Sequence of chain 2.B:
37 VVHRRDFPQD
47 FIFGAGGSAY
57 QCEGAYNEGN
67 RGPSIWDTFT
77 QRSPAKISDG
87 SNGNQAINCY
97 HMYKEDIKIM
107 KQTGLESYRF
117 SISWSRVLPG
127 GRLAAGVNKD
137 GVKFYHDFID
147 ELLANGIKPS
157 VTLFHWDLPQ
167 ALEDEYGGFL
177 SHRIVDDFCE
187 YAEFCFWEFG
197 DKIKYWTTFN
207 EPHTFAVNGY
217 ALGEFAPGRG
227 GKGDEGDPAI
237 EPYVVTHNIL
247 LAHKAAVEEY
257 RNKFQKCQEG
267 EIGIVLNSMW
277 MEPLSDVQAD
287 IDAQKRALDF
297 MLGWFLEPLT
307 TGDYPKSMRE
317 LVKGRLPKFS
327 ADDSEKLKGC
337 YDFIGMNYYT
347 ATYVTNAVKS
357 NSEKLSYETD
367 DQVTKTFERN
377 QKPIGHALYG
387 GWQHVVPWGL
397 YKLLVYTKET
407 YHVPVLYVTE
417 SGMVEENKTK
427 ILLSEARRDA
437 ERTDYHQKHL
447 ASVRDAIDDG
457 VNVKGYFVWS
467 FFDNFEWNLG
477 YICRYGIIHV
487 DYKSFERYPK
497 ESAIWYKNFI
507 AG

Binding-site contacts:
Ligand atom N9 contacts residue TRP388 of chain 2.B at 3.2 Å.
Ligand atom C8 contacts residue TRP388 of chain 2.B at 3.2 Å (hydrophobic).
Ligand atom O35 contacts residue GLN57 of chain 2.B at 3.1 Å (h-bond).
Ligand atom O34 contacts residue TYR481 of chain 2.B at 3.1 Å (h-bond).
Ligand atom O35 contacts residue TRP465 of chain 2.B at 2.4 Å (h-bond).
Ligand atom C7 contacts residue TRP388 of chain 2.B at 3.6 Å (hydrophobic).
Ligand atom C29 contacts residue GLU416 of chain 2.B at 3.4 Å.
Ligand atom C33 contacts residue TYR345 of chain 2.B at 3.4 Å (hydrophobic).
Ligand atom C31 contacts residue TRP465 of chain 2.B at 3.5 Å (hydrophobic).
Ligand atom C33 contacts residue GLU472 of chain 2.B at 3.6 Å.
Ligand atom C2 contacts residue GLY386 of chain 2.B at 3.3 Å.
Ligand atom C29 contacts residue GLU207 of chain 2.B at 3.0 Å.
Ligand atom C32 contacts residue TRP465 of chain 2.B at 3.6 Å (hydrophobic).
Ligand atom O37 contacts residue GLU416 of chain 2.B at 2.6 Å (salt-bridge).
Ligand atom C4 contacts residue TRP388 of chain 2.B at 3.6 Å (hydrophobic).
Ligand atom C23 contacts residue TRP388 of chain 2.B at 3.0 Å (hydrophobic).
Ligand atom O22 contacts residue TRP388 of chain 2.B at 2.9 Å.
Ligand atom C23 contacts residue MET297 of chain 2.B at 3.4 Å (hydrophobic).
Ligand atom C33 contacts residue TRP465 of chain 2.B at 3.6 Å (hydrophobic).
Ligand atom C26 contacts residue PHE221 of chain 2.B at 2.9 Å (hydrophobic).
Ligand atom C19 contacts residue TRP388 of chain 2.B at 3.6 Å (hydrophobic).
Ligand atom O34 contacts residue GLU472 of chain 2.B at 3.4 Å (salt-bridge).
Ligand atom C31 contacts residue GLU472 of chain 2.B at 3.5 Å.
Ligand atom O27 contacts residue GLU207 of chain 2.B at 2.5 Å (salt-bridge).
Ligand atom C1 contacts residue GLY386 of chain 2.B at 2.9 Å.
Ligand atom C28 contacts residue GLU207 of chain 2.B at 3.2 Å.
Ligand atom C28 contacts residue GLU416 of chain 2.B at 3.6 Å.
Ligand atom O36 contacts residue HIS161 of chain 2.B at 2.8 Å (h-bond).
Ligand atom O37 contacts residue GLU207 of chain 2.B at 2.7 Å (salt-bridge).
Ligand atom C32 contacts residue TYR345 of chain 2.B at 3.1 Å (hydrophobic).
Ligand atom C10 contacts residue TRP388 of chain 2.B at 3.6 Å (hydrophobic).
Ligand atom O36 contacts residue GLN57 of chain 2.B at 3.6 Å (h-bond).
Ligand atom O35 contacts residue GLU472 of chain 2.B at 2.9 Å (salt-bridge).
Ligand atom C30 contacts residue GLU416 of chain 2.B at 3.3 Å.
Ligand atom C33 contacts residue TYR481 of chain 2.B at 3.5 Å (hydrophobic).
Ligand atom C32 contacts residue GLU416 of chain 2.B at 3.5 Å.
Ligand atom O36 contacts residue TRP473 of chain 2.B at 2.9 Å (h-bond).
Ligand atom O37 contacts residue ASN206 of chain 2.B at 3.5 Å (h-bond).
Ligand atom C28 contacts residue TYR345 of chain 2.B at 3.6 Å (hydrophobic).
Ligand atom C26 contacts residue THR210 of chain 2.B at 3.5 Å.

A small-molecule ligand and the protein it binds are described below.
Small molecule (SMILES): CC[C@H]1[C@H](O[C@@H]2O[C@H](CO)[C@@H](O)[C@H](O)[C@H]2O)OC=C(C(=O)OC)[C@H]1C[C@@H]1NCCc2c1[nH]c1ccccc21